Sequence of chain 1.A:
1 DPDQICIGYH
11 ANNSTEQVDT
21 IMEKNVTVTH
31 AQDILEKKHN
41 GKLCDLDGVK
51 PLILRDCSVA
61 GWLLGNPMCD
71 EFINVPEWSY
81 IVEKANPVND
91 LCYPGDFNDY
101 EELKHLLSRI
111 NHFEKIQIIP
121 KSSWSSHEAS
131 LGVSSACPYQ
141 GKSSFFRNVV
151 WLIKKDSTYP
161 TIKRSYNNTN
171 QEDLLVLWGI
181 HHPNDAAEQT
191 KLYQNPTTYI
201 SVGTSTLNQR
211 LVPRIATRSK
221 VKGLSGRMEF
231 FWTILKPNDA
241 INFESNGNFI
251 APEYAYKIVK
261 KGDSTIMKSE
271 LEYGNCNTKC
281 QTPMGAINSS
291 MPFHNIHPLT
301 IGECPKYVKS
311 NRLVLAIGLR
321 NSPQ

Binding-site contacts:
Ligand atom C2 contacts residue ASN25 of chain 1.A at 2.5 Å.
Ligand atom C4 contacts residue ASN25 of chain 1.A at 4.2 Å.
Ligand atom N2 contacts residue ASN25 of chain 1.A at 3.0 Å (h-bond).
Ligand atom O7 contacts residue ASN25 of chain 1.A at 3.2 Å (h-bond).
Ligand atom C1 contacts residue ASN25 of chain 1.A at 1.5 Å.
Ligand atom C8 contacts residue LYS24 of chain 1.A at 4.4 Å.
Ligand atom C5 contacts residue ASN25 of chain 1.A at 3.7 Å.
Ligand atom O5 contacts residue ASN25 of chain 1.A at 2.4 Å (h-bond).
Ligand atom C7 contacts residue ASN25 of chain 1.A at 3.3 Å.
Ligand atom C3 contacts residue ASN25 of chain 1.A at 3.8 Å.

The small molecule below binds the protein below.
Small molecule (SMILES): CC(=O)N[C@@H]1[C@@H](O)[C@H](O)[C@@H](CO)O[C@H]1O